Binding-site contacts:
Ligand atom C2 contacts residue MG1 of chain 1.D at 2.8 Å.
Ligand atom O1 contacts residue MG1 of chain 1.D at 2.2 Å.
Ligand atom O2B contacts residue THR38 of chain 1.A at 2.8 Å (h-bond).
Ligand atom P contacts residue GLY99 of chain 1.A at 3.6 Å.
Ligand atom C1 contacts residue MG1 of chain 1.D at 3.0 Å.
Ligand atom O3P contacts residue PHE63 of chain 1.A at 3.2 Å.
Ligand atom O3 contacts residue MG1 of chain 1.D at 2.1 Å.
Ligand atom O3 contacts residue THR101 of chain 1.A at 3.6 Å.
Ligand atom O2P contacts residue THR98 of chain 1.A at 2.8 Å (h-bond).
Ligand atom C3 contacts residue VAL95 of chain 1.A at 3.6 Å (hydrophobic).
Ligand atom O2 contacts residue MG1 of chain 1.D at 2.1 Å.
Ligand atom PA contacts residue MG1 of chain 1.D at 3.3 Å.
Ligand atom O1B contacts residue GLY39 of chain 1.A at 3.0 Å (h-bond).
Ligand atom O1B contacts residue THR38 of chain 1.A at 3.2 Å (h-bond).
Ligand atom O2A contacts residue LYS62 of chain 1.A at 3.6 Å.
Ligand atom O5 contacts residue ARG65 of chain 1.A at 3.0 Å (salt-bridge).
Ligand atom C3 contacts residue MG1 of chain 1.D at 2.9 Å.
Ligand atom O4 contacts residue ARG65 of chain 1.A at 2.9 Å (salt-bridge).
Ligand atom O5 contacts residue ASP97 of chain 1.A at 3.5 Å.
Ligand atom P contacts residue ARG65 of chain 1.A at 3.6 Å.
Ligand atom C3 contacts residue ASP93 of chain 1.A at 3.3 Å.
Ligand atom O3A contacts residue LYS62 of chain 1.A at 3.3 Å.
Ligand atom PB contacts residue MG1 of chain 1.D at 3.2 Å.
Ligand atom O3A contacts residue MG1 of chain 1.D at 3.3 Å.
Ligand atom O1P contacts residue THR98 of chain 1.A at 3.2 Å (h-bond).
Ligand atom O1B contacts residue MG1 of chain 1.D at 2.0 Å.
Ligand atom C4 contacts residue THR101 of chain 1.A at 3.5 Å.
Ligand atom P contacts residue ASP97 of chain 1.A at 3.7 Å.
Ligand atom O2P contacts residue ASP97 of chain 1.A at 3.3 Å.
Ligand atom P contacts residue THR98 of chain 1.A at 3.5 Å.
Ligand atom O1P contacts residue ASP97 of chain 1.A at 2.9 Å (salt-bridge).
Ligand atom O1P contacts residue GLY99 of chain 1.A at 2.6 Å (h-bond).
Ligand atom O2 contacts residue ASP94 of chain 1.A at 2.8 Å (salt-bridge).
Ligand atom O2P contacts residue ARG65 of chain 1.A at 2.5 Å (salt-bridge).
Ligand atom O2A contacts residue PHE63 of chain 1.A at 2.8 Å (h-bond).
Ligand atom O3P contacts residue THR101 of chain 1.A at 2.7 Å (h-bond).
Ligand atom O2P contacts residue GLY99 of chain 1.A at 3.7 Å.
Ligand atom O3 contacts residue ASP93 of chain 1.A at 2.6 Å (salt-bridge).
Ligand atom C2 contacts residue ASP94 of chain 1.A at 3.4 Å.
Ligand atom C5 contacts residue VAL95 of chain 1.A at 3.4 Å (hydrophobic).

The protein below binds the small molecule below.
Small molecule (SMILES): O=P(O)(O)OC[C@H]1O[C@H](O[P](=O)(O)OP(=O)(O)O)[C@H](O)[C@@H]1O

Sequence of chain 1.A:
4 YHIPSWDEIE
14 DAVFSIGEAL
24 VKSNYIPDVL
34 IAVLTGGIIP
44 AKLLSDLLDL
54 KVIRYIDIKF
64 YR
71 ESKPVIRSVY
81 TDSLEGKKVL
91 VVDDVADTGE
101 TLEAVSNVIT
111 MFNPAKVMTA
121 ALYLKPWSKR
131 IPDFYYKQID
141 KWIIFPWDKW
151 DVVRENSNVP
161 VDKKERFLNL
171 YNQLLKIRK